A protein and the small-molecule ligand that binds it are described below.
Small molecule (SMILES): C/C(=C/C=C/[C@@H](C)C(=O)O)[C@H]1CN[C@H](C(=O)O)[C@H]1CC(=O)O

Binding-site contacts:
Ligand atom CA contacts residue GLU225 of chain 2.A at 3.4 Å.
Ligand atom OAG contacts residue TYR70 of chain 2.A at 3.6 Å (h-bond).
Ligand atom O contacts residue GLY175 of chain 2.A at 3.9 Å.
Ligand atom CAA contacts residue GLU22 of chain 2.A at 3.5 Å.
Ligand atom CAA contacts residue ASN208 of chain 2.A at 3.9 Å.
Ligand atom OXT contacts residue ARG105 of chain 2.A at 3.0 Å (salt-bridge).
Ligand atom O contacts residue ALA176 of chain 2.A at 2.9 Å (h-bond).
Ligand atom C contacts residue ARG105 of chain 2.A at 3.4 Å.
Ligand atom CAK contacts residue VAL172 of chain 2.A at 3.7 Å (hydrophobic).
Ligand atom OE2 contacts residue ALA176 of chain 2.A at 3.5 Å (h-bond).
Ligand atom N contacts residue PRO98 of chain 2.A at 2.9 Å (h-bond).
Ligand atom OE2 contacts residue GLY175 of chain 2.A at 3.7 Å.
Ligand atom C contacts residue ALA176 of chain 2.A at 3.6 Å (hydrophobic).
Ligand atom C contacts residue ALA100 of chain 2.A at 3.9 Å (hydrophobic).
Ligand atom CD contacts residue THR177 of chain 2.A at 3.0 Å.
Ligand atom CAT contacts residue TYR70 of chain 2.A at 3.8 Å (hydrophobic).
Ligand atom OAD contacts residue GLY71 of chain 2.A at 3.7 Å.
Ligand atom OAD contacts residue LYS69 of chain 2.A at 3.9 Å.
Ligand atom CAP contacts residue TYR70 of chain 2.A at 3.5 Å (hydrophobic).
Ligand atom CAL contacts residue GLU225 of chain 2.A at 3.7 Å.
Ligand atom CAI contacts residue TYR70 of chain 2.A at 3.4 Å (hydrophobic).
Ligand atom CAL contacts residue PRO98 of chain 2.A at 3.0 Å (hydrophobic).
Ligand atom N contacts residue GLU225 of chain 2.A at 2.8 Å (salt-bridge).
Ligand atom CAL contacts residue TYR70 of chain 2.A at 3.4 Å (hydrophobic).
Ligand atom CAB contacts residue GLU173 of chain 2.A at 3.1 Å.
Ligand atom OXT contacts residue ALA100 of chain 2.A at 2.9 Å (h-bond).
Ligand atom OAG contacts residue LYS69 of chain 2.A at 3.5 Å.
Ligand atom CD contacts residue GLU225 of chain 2.A at 3.9 Å.
Ligand atom O contacts residue ARG105 of chain 2.A at 2.8 Å (salt-bridge).
Ligand atom CAA contacts residue TYR70 of chain 2.A at 3.5 Å (hydrophobic).
Ligand atom OAD contacts residue TYR70 of chain 2.A at 3.3 Å (h-bond).
Ligand atom CAB contacts residue VAL172 of chain 2.A at 3.9 Å (hydrophobic).
Ligand atom CAJ contacts residue TYR70 of chain 2.A at 3.4 Å (hydrophobic).
Ligand atom OXT contacts residue LEU99 of chain 2.A at 3.8 Å.
Ligand atom OE1 contacts residue THR177 of chain 2.A at 2.5 Å (h-bond).
Ligand atom OXT contacts residue PRO98 of chain 2.A at 3.7 Å.
Ligand atom CAQ contacts residue TYR70 of chain 2.A at 3.7 Å (hydrophobic).
Ligand atom CG contacts residue GLU225 of chain 2.A at 3.5 Å.
Ligand atom OE1 contacts residue GLU225 of chain 2.A at 3.4 Å.
Ligand atom OE2 contacts residue THR177 of chain 2.A at 3.0 Å (h-bond).

Sequence of chain 2.A:
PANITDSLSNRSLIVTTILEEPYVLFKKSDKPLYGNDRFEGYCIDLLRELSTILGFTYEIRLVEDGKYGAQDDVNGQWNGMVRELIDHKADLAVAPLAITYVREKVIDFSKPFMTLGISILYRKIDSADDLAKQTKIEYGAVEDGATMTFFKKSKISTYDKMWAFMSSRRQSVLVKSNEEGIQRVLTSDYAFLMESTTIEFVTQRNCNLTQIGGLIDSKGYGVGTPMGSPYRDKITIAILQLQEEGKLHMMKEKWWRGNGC